Sequence of chain 32.G:
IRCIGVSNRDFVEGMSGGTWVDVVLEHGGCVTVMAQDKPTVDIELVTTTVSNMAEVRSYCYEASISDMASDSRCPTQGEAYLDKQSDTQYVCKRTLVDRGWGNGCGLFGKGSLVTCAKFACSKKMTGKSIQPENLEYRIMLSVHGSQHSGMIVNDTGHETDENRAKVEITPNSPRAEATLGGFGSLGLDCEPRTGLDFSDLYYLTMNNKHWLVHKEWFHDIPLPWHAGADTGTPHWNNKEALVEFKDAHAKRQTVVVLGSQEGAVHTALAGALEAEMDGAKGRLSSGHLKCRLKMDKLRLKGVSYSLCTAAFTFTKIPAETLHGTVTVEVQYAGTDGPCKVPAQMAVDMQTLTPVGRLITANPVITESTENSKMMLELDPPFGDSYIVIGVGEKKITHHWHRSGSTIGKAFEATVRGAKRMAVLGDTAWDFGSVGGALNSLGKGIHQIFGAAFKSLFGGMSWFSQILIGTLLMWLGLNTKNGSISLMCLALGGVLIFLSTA

Binding-site contacts:
Ligand atom C2 contacts residue THR156 of chain 32.G at 4.2 Å.
Ligand atom O5 contacts residue ASN154 of chain 32.G at 4.0 Å.
Ligand atom O7 contacts residue ASN154 of chain 32.G at 2.6 Å (h-bond).
Ligand atom C8 contacts residue ASN154 of chain 32.G at 3.6 Å.
Ligand atom C2 contacts residue ASN154 of chain 32.G at 3.5 Å.
Ligand atom C6 contacts residue MET151 of chain 32.G at 4.5 Å (hydrophobic).
Ligand atom C8 contacts residue THR156 of chain 32.G at 4.0 Å.
Ligand atom C7 contacts residue THR156 of chain 32.G at 3.9 Å.
Ligand atom C1 contacts residue ASN154 of chain 32.G at 3.4 Å.
Ligand atom C1 contacts residue THR156 of chain 32.G at 3.6 Å.
Ligand atom N2 contacts residue THR156 of chain 32.G at 3.6 Å (h-bond).
Ligand atom O6 contacts residue MET151 of chain 32.G at 3.4 Å.
Ligand atom N2 contacts residue ASN154 of chain 32.G at 3.8 Å.
Ligand atom C7 contacts residue ASN154 of chain 32.G at 3.3 Å.

A small-molecule ligand and the protein it binds are described below.
Small molecule (SMILES): CC(=O)N[C@H]1[C@H](O[C@H]2[C@H](O)[C@@H](NC(C)=O)CO[C@@H]2CO)O[C@H](CO)[C@@H](O)[C@@H]1O